Sequence of chain 1.B:
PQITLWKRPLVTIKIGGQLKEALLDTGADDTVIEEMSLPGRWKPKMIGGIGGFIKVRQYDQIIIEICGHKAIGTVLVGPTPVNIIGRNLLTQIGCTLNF

This protein binds this small molecule.
Small molecule (SMILES): O=C1C(=O)N(Cc2cccc(CO)c2)[C@H]2CNC[C@@H]2N1Cc1cccc(CO)c1

Sequence of chain 1.A:
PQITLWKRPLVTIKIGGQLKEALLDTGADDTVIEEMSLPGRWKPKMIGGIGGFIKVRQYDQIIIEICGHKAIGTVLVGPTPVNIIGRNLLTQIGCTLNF

Binding-site contacts:
Ligand atom C9 contacts residue ILE47 of chain 1.A at 3.9 Å (hydrophobic).
Ligand atom N27 contacts residue ASP25 of chain 1.B at 2.8 Å (salt-bridge).
Ligand atom C11 contacts residue ILE84 of chain 1.A at 4.0 Å (hydrophobic).
Ligand atom C1 contacts residue ASP25 of chain 1.A at 3.9 Å.
Ligand atom N27 contacts residue GLY27 of chain 1.A at 3.8 Å.
Ligand atom O14 contacts residue ILE50 of chain 1.B at 3.5 Å.
Ligand atom C12 contacts residue ILE50 of chain 1.B at 3.7 Å (hydrophobic).
Ligand atom C10 contacts residue ALA28 of chain 1.A at 3.9 Å (hydrophobic).
Ligand atom N27 contacts residue ASP25 of chain 1.A at 3.2 Å (salt-bridge).
Ligand atom C23 contacts residue ALA28 of chain 1.B at 3.8 Å (hydrophobic).
Ligand atom C25 contacts residue ILE50 of chain 1.A at 4.0 Å (hydrophobic).
Ligand atom C26 contacts residue ASP25 of chain 1.B at 3.6 Å.
Ligand atom C21 contacts residue ALA28 of chain 1.B at 3.9 Å (hydrophobic).
Ligand atom C15 contacts residue ILE50 of chain 1.B at 3.7 Å (hydrophobic).
Ligand atom C20 contacts residue GLY48 of chain 1.B at 3.8 Å.
Ligand atom O30 contacts residue ASP29 of chain 1.A at 3.3 Å (salt-bridge).
Ligand atom O14 contacts residue GLY48 of chain 1.A at 3.8 Å.
Ligand atom O16 contacts residue ILE50 of chain 1.B at 3.1 Å (h-bond).
Ligand atom O16 contacts residue GLY49 of chain 1.B at 3.1 Å.
Ligand atom C26 contacts residue ALA28 of chain 1.A at 4.0 Å (hydrophobic).
Ligand atom C13 contacts residue ILE50 of chain 1.B at 3.7 Å (hydrophobic).
Ligand atom O16 contacts residue ILE50 of chain 1.A at 3.7 Å.
Ligand atom C10 contacts residue VAL32 of chain 1.A at 3.3 Å (hydrophobic).
Ligand atom C22 contacts residue ASP29 of chain 1.B at 3.5 Å.
Ligand atom C10 contacts residue ILE47 of chain 1.A at 4.0 Å (hydrophobic).
Ligand atom C9 contacts residue ASP30 of chain 1.A at 3.2 Å.
Ligand atom C5 contacts residue GLY48 of chain 1.A at 3.7 Å.
Ligand atom O29 contacts residue ALA28 of chain 1.B at 3.8 Å.
Ligand atom O29 contacts residue ASP29 of chain 1.B at 2.9 Å (salt-bridge).
Ligand atom C28 contacts residue GLY27 of chain 1.B at 3.9 Å.
Ligand atom C26 contacts residue GLY27 of chain 1.A at 3.4 Å.
Ligand atom C10 contacts residue ASP30 of chain 1.A at 3.9 Å.
Ligand atom O14 contacts residue GLY49 of chain 1.A at 3.5 Å.
Ligand atom C11 contacts residue ALA28 of chain 1.A at 3.8 Å (hydrophobic).
Ligand atom C22 contacts residue ASP30 of chain 1.B at 3.8 Å.
Ligand atom O30 contacts residue ASP30 of chain 1.A at 2.7 Å (salt-bridge).
Ligand atom C26 contacts residue ASP25 of chain 1.A at 3.8 Å.
Ligand atom C28 contacts residue ASP25 of chain 1.A at 3.5 Å.
Ligand atom C11 contacts residue VAL32 of chain 1.A at 4.0 Å (hydrophobic).
Ligand atom C28 contacts residue ASP25 of chain 1.B at 3.3 Å.